Binding-site contacts:
Ligand atom C3B contacts residue SER104 of chain 2.A at 3.5 Å.
Ligand atom PA contacts residue ALA100 of chain 2.A at 3.7 Å.
Ligand atom O2G contacts residue SER104 of chain 2.A at 3.2 Å (h-bond).
Ligand atom C8 contacts residue ARG238 of chain 2.A at 3.0 Å.
Ligand atom O1B contacts residue GLY102 of chain 2.A at 3.1 Å (h-bond).
Ligand atom O2G contacts residue THR105 of chain 2.A at 2.9 Å (h-bond).
Ligand atom O1A contacts residue ARG238 of chain 2.A at 2.9 Å (salt-bridge).
Ligand atom O1A contacts residue VAL99 of chain 2.A at 3.7 Å.
Ligand atom C4' contacts residue HIS179 of chain 2.A at 3.6 Å.
Ligand atom C1' contacts residue HIS179 of chain 2.A at 3.8 Å.
Ligand atom O2G contacts residue GLY102 of chain 2.A at 3.2 Å.
Ligand atom PG contacts residue THR105 of chain 2.A at 3.8 Å.
Ligand atom O1B contacts residue ALA100 of chain 2.A at 3.1 Å (h-bond).
Ligand atom O3G contacts residue SER104 of chain 2.A at 3.6 Å.
Ligand atom O2A contacts residue VAL99 of chain 2.A at 3.5 Å.
Ligand atom O3G contacts residue THR105 of chain 2.A at 3.5 Å (h-bond).
Ligand atom O3A contacts residue SER104 of chain 2.A at 3.9 Å.
Ligand atom O2' contacts residue MET242 of chain 2.A at 3.7 Å.
Ligand atom N6 contacts residue TYR235 of chain 2.A at 3.0 Å (h-bond).
Ligand atom O1B contacts residue VAL101 of chain 2.A at 3.2 Å (h-bond).
Ligand atom O3A contacts residue ALA100 of chain 2.A at 3.9 Å.
Ligand atom O1G contacts residue GLU42 of chain 2.A at 3.8 Å.
Ligand atom PB contacts residue SER104 of chain 2.A at 3.8 Å.
Ligand atom C2 contacts residue PHE254 of chain 2.A at 3.5 Å (hydrophobic).
Ligand atom N6 contacts residue PHE239 of chain 2.A at 3.3 Å.
Ligand atom PG contacts residue SER104 of chain 2.A at 3.6 Å.
Ligand atom O2B contacts residue LYS103 of chain 2.A at 2.9 Å (salt-bridge).
Ligand atom O3G contacts residue ARG108 of chain 2.A at 2.7 Å (salt-bridge).
Ligand atom O4' contacts residue HIS179 of chain 2.A at 3.1 Å.
Ligand atom O2B contacts residue SER104 of chain 2.A at 2.4 Å (h-bond).
Ligand atom O1B contacts residue ARG238 of chain 2.A at 3.6 Å.
Ligand atom O3' contacts residue HIS179 of chain 2.A at 3.6 Å.
Ligand atom C2' contacts residue MET242 of chain 2.A at 3.9 Å (hydrophobic).
Ligand atom O2G contacts residue LYS103 of chain 2.A at 3.8 Å.
Ligand atom N9 contacts residue MET242 of chain 2.A at 3.9 Å.
Ligand atom N7 contacts residue ARG238 of chain 2.A at 2.7 Å (salt-bridge).
Ligand atom O2B contacts residue GLY102 of chain 2.A at 3.3 Å.
Ligand atom O3G contacts residue GLY39 of chain 2.A at 3.6 Å.
Ligand atom O1A contacts residue ALA100 of chain 2.A at 2.7 Å (h-bond).
Ligand atom O3A contacts residue LYS103 of chain 2.A at 3.6 Å (salt-bridge).

Sequence of chain 2.A:
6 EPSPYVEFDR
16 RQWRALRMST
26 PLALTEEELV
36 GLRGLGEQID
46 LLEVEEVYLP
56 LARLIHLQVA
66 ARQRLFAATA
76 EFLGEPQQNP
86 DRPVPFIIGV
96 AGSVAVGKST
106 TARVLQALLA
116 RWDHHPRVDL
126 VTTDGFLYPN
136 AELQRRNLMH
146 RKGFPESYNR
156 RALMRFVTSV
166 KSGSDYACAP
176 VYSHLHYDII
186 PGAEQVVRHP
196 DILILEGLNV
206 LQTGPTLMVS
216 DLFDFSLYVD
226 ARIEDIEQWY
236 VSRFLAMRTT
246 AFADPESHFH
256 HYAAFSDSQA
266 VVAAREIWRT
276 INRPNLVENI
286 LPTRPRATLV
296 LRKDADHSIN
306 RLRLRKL

A small-molecule ligand and the protein it binds are described below.
Small molecule (SMILES): Nc1ncnc2c1ncn2[C@@H]1O[C@H](CO[P](=O)(O)O[P](=O)(O)CP(=O)(O)O)[C@@H](O)[C@H]1O